A small-molecule ligand and the protein it binds are described below.
Small molecule (SMILES): CC(=O)N[C@@H]1[C@@H](O)[C@H](O)[C@@H](CO)O[C@H]1O

Binding-site contacts:
Ligand atom C5 contacts residue ASN55 of chain 1.A at 3.7 Å.
Ligand atom N2 contacts residue GLU54 of chain 1.A at 4.0 Å.
Ligand atom C4 contacts residue ASN55 of chain 1.A at 4.2 Å.
Ligand atom C7 contacts residue ASN55 of chain 1.A at 3.6 Å.
Ligand atom C2 contacts residue ASN55 of chain 1.A at 2.4 Å.
Ligand atom C8 contacts residue GLU54 of chain 1.A at 3.7 Å.
Ligand atom O7 contacts residue GLY8 of chain 1.B at 4.2 Å.
Ligand atom C1 contacts residue ASN55 of chain 1.A at 1.4 Å.
Ligand atom C3 contacts residue ASN55 of chain 1.A at 3.8 Å.
Ligand atom O7 contacts residue ASN55 of chain 1.A at 3.9 Å.
Ligand atom C7 contacts residue SER9 of chain 1.B at 3.5 Å.
Ligand atom C8 contacts residue SER9 of chain 1.B at 3.9 Å.
Ligand atom O7 contacts residue SER9 of chain 1.B at 2.5 Å (h-bond).
Ligand atom N2 contacts residue ASN55 of chain 1.A at 2.9 Å (h-bond).
Ligand atom C7 contacts residue GLU54 of chain 1.A at 4.2 Å.
Ligand atom O5 contacts residue ASN55 of chain 1.A at 2.4 Å (h-bond).

Sequence of chain 1.B:
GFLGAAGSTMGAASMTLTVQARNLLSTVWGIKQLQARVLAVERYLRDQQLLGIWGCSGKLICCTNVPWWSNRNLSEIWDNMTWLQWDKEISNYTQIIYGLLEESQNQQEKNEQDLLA

Sequence of chain 1.A:
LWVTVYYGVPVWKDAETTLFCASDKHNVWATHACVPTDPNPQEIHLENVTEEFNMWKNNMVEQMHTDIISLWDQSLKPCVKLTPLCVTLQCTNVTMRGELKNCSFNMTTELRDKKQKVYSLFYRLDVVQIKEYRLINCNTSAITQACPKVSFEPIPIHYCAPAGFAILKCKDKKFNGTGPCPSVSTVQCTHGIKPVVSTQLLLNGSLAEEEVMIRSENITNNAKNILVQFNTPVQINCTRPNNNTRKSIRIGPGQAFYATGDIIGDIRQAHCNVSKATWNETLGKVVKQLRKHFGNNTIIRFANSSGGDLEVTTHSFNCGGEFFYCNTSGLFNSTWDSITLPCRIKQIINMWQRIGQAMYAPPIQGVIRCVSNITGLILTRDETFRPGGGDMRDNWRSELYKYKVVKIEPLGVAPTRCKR